This protein binds this small molecule.
Small molecule (SMILES): N[C@@H](CCC(=O)O)C(=O)O

Binding-site contacts:
Ligand atom OE2 contacts residue SER142 of chain 1.A at 3.3 Å (h-bond).
Ligand atom C contacts residue ARG96 of chain 1.A at 3.4 Å.
Ligand atom N contacts residue TYR61 of chain 1.A at 4.1 Å.
Ligand atom OXT contacts residue ARG96 of chain 1.A at 2.8 Å (salt-bridge).
Ligand atom O contacts residue ARG96 of chain 1.A at 2.7 Å (salt-bridge).
Ligand atom CG contacts residue GLU193 of chain 1.A at 3.5 Å.
Ligand atom OE2 contacts residue GLY141 of chain 1.A at 3.7 Å.
Ligand atom OXT contacts residue TYR61 of chain 1.A at 3.5 Å.
Ligand atom OXT contacts residue LEU90 of chain 1.A at 3.6 Å.
Ligand atom N contacts residue TYR220 of chain 1.A at 3.6 Å.
Ligand atom N contacts residue SER142 of chain 1.A at 4.2 Å.
Ligand atom N contacts residue PRO89 of chain 1.A at 2.9 Å (h-bond).
Ligand atom CA contacts residue THR91 of chain 1.A at 3.5 Å.
Ligand atom CD contacts residue THR143 of chain 1.A at 3.2 Å.
Ligand atom CG contacts residue TYR61 of chain 1.A at 4.3 Å (hydrophobic).
Ligand atom N contacts residue THR91 of chain 1.A at 3.0 Å (h-bond).
Ligand atom CA contacts residue GLU193 of chain 1.A at 3.4 Å.
Ligand atom CA contacts residue PRO89 of chain 1.A at 4.1 Å (hydrophobic).
Ligand atom O contacts residue SER142 of chain 1.A at 2.8 Å (h-bond).
Ligand atom OXT contacts residue THR91 of chain 1.A at 2.9 Å (h-bond).
Ligand atom CB contacts residue LEU138 of chain 1.A at 4.0 Å (hydrophobic).
Ligand atom CD contacts residue GLU193 of chain 1.A at 4.0 Å.
Ligand atom N contacts residue GLU193 of chain 1.A at 2.7 Å (salt-bridge).
Ligand atom CA contacts residue SER142 of chain 1.A at 3.4 Å.
Ligand atom O contacts residue GLY141 of chain 1.A at 3.2 Å.
Ligand atom OE2 contacts residue THR143 of chain 1.A at 3.1 Å (h-bond).
Ligand atom CG contacts residue LEU138 of chain 1.A at 3.8 Å (hydrophobic).
Ligand atom OXT contacts residue SER142 of chain 1.A at 4.2 Å.
Ligand atom OXT contacts residue PRO89 of chain 1.A at 3.7 Å.
Ligand atom OE1 contacts residue GLU193 of chain 1.A at 3.7 Å.
Ligand atom CB contacts residue GLU193 of chain 1.A at 4.0 Å.
Ligand atom O contacts residue TYR61 of chain 1.A at 3.4 Å.
Ligand atom CB contacts residue TYR61 of chain 1.A at 3.5 Å (hydrophobic).
Ligand atom OE2 contacts residue LEU138 of chain 1.A at 4.2 Å.
Ligand atom C contacts residue THR91 of chain 1.A at 3.8 Å.
Ligand atom CD contacts residue LEU138 of chain 1.A at 4.0 Å (hydrophobic).
Ligand atom OE1 contacts residue THR143 of chain 1.A at 2.6 Å (h-bond).
Ligand atom C contacts residue TYR61 of chain 1.A at 3.7 Å (hydrophobic).
Ligand atom CA contacts residue TYR61 of chain 1.A at 4.1 Å (hydrophobic).
Ligand atom C contacts residue SER142 of chain 1.A at 3.5 Å.

Sequence of chain 1.A:
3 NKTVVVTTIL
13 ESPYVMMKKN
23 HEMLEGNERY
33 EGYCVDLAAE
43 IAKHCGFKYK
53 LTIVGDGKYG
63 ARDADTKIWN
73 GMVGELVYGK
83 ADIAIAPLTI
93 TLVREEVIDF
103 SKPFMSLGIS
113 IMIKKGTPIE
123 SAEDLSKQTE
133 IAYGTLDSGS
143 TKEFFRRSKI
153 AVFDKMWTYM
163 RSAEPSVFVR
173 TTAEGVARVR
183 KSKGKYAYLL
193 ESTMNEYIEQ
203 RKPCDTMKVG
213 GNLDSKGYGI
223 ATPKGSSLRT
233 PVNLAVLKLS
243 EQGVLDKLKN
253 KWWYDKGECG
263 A